The small molecule below binds the protein below.
Small molecule (SMILES): CC(=O)N[C@@H]1[C@@H](O)[C@H](O[C@@H]2O[C@H](CO[C@]3(C(=O)O)C[C@H](O)[C@@H](NC(C)=O)[C@H]([C@H](O)[C@H](O)CO)O3)[C@H](O)[C@H](O)[C@H]2O)[C@@H](CO)O[C@H]1O

Sequence of chain 1.B:
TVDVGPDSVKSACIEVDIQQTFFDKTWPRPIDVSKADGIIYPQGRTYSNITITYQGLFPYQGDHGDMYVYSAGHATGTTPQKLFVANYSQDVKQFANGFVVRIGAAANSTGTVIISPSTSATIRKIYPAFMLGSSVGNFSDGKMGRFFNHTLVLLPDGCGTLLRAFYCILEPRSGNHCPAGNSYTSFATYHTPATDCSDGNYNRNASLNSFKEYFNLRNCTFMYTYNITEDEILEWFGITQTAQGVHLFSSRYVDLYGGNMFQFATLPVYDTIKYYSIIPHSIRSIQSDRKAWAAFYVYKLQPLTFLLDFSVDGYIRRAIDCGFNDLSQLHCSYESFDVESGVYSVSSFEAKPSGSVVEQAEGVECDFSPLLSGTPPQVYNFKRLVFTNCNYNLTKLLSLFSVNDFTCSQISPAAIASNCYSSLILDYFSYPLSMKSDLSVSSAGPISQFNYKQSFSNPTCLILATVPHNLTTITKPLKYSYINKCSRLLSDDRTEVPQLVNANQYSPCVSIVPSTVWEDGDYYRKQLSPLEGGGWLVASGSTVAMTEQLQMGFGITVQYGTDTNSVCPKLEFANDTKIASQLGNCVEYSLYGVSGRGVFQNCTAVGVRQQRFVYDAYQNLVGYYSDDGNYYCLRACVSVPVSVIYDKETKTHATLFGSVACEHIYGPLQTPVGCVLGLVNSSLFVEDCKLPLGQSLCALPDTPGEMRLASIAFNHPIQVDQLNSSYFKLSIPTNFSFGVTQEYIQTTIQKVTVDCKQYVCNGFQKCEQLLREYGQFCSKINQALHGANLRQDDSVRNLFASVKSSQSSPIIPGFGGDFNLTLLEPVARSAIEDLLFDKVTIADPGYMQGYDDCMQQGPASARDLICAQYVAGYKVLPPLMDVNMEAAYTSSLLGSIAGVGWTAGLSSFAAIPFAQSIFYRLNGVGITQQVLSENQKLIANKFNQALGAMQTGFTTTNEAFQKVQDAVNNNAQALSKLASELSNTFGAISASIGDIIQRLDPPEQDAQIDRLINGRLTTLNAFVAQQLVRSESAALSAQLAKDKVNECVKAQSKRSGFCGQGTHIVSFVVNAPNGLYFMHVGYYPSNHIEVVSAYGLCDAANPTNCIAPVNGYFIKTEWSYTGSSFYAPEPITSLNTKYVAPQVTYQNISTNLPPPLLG

Binding-site contacts:
Ligand atom O1B contacts residue SER147 of chain 1.B at 3.0 Å (h-bond).
Ligand atom O10 contacts residue GLN50 of chain 1.B at 3.5 Å (h-bond).
Ligand atom C9 contacts residue ARG321 of chain 1.B at 4.3 Å.
Ligand atom O4 contacts residue GLN318 of chain 1.B at 3.1 Å (h-bond).
Ligand atom C10 contacts residue GLN50 of chain 1.B at 4.1 Å.
Ligand atom O8 contacts residue ARG321 of chain 1.B at 2.8 Å (salt-bridge).
Ligand atom O1B contacts residue ILE146 of chain 1.B at 4.3 Å.
Ligand atom N5 contacts residue ILE146 of chain 1.B at 2.7 Å (h-bond).
Ligand atom O4 contacts residue ILE146 of chain 1.B at 4.4 Å.
Ligand atom C1 contacts residue ILE146 of chain 1.B at 4.3 Å (hydrophobic).
Ligand atom C11 contacts residue GLN50 of chain 1.B at 3.7 Å.
Ligand atom C11 contacts residue HIS105 of chain 1.B at 4.3 Å.
Ligand atom C7 contacts residue HIS105 of chain 1.B at 4.0 Å.
Ligand atom O7 contacts residue HIS105 of chain 1.B at 4.0 Å.
Ligand atom C10 contacts residue HIS105 of chain 1.B at 4.1 Å.
Ligand atom C6 contacts residue ILE146 of chain 1.B at 3.6 Å (hydrophobic).
Ligand atom O8 contacts residue GLN318 of chain 1.B at 4.1 Å.
Ligand atom C4 contacts residue GLN318 of chain 1.B at 4.4 Å.
Ligand atom C11 contacts residue PHE53 of chain 1.B at 3.5 Å (hydrophobic).
Ligand atom C10 contacts residue ILE146 of chain 1.B at 3.6 Å (hydrophobic).
Ligand atom O9 contacts residue HIS105 of chain 1.B at 3.5 Å.
Ligand atom C1 contacts residue SER147 of chain 1.B at 3.3 Å.
Ligand atom O9 contacts residue ARG321 of chain 1.B at 3.1 Å (salt-bridge).
Ligand atom C10 contacts residue PHE53 of chain 1.B at 3.8 Å (hydrophobic).
Ligand atom C8 contacts residue ARG321 of chain 1.B at 4.2 Å.
Ligand atom O4 contacts residue PHE53 of chain 1.B at 3.8 Å.
Ligand atom O1B contacts residue SER149 of chain 1.B at 4.3 Å.
Ligand atom C11 contacts residue ILE146 of chain 1.B at 3.7 Å (hydrophobic).
Ligand atom O10 contacts residue PHE53 of chain 1.B at 4.3 Å.
Ligand atom O1A contacts residue ILE146 of chain 1.B at 4.4 Å.
Ligand atom N5 contacts residue PHE53 of chain 1.B at 4.0 Å.
Ligand atom C11 contacts residue PHE115 of chain 1.B at 3.3 Å (hydrophobic).
Ligand atom O1B contacts residue PRO148 of chain 1.B at 4.0 Å.
Ligand atom C5 contacts residue ILE146 of chain 1.B at 3.5 Å (hydrophobic).
Ligand atom O9 contacts residue ALA106 of chain 1.B at 2.7 Å (h-bond).
Ligand atom O1A contacts residue SER147 of chain 1.B at 2.8 Å (h-bond).
Ligand atom C4 contacts residue ILE146 of chain 1.B at 3.7 Å (hydrophobic).
Ligand atom C9 contacts residue HIS105 of chain 1.B at 3.9 Å.
Ligand atom C9 contacts residue ALA106 of chain 1.B at 3.3 Å (hydrophobic).
Ligand atom O10 contacts residue HIS105 of chain 1.B at 3.9 Å.